Binding-site contacts:
Ligand atom C28 contacts residue LEU48 of chain 1.A at 3.8 Å (hydrophobic).
Ligand atom C37 contacts residue ASN44 of chain 1.A at 3.7 Å.
Ligand atom O14 contacts residue MET51 of chain 1.A at 3.5 Å.
Ligand atom C26 contacts residue MET51 of chain 1.A at 3.8 Å (hydrophobic).
Ligand atom C16 contacts residue SER93 of chain 1.A at 3.2 Å.
Ligand atom C19 contacts residue TRP215 of chain 1.A at 3.8 Å (hydrophobic).
Ligand atom C27 contacts residue SER93 of chain 1.A at 3.4 Å.
Ligand atom C36 contacts residue ILE47 of chain 1.A at 3.8 Å (hydrophobic).
Ligand atom N6 contacts residue SER93 of chain 1.A at 3.5 Å (h-bond).
Ligand atom O22 contacts residue MET211 of chain 1.A at 3.5 Å.
Ligand atom C32 contacts residue MET211 of chain 1.A at 3.8 Å (hydrophobic).
Ligand atom C12 contacts residue MET126 of chain 1.A at 3.8 Å (hydrophobic).
Ligand atom C24 contacts residue HIS55 of chain 1.A at 3.8 Å.
Ligand atom C37 contacts residue SER116 of chain 1.A at 3.7 Å.
Ligand atom C31 contacts residue MET89 of chain 1.A at 3.7 Å (hydrophobic).
Ligand atom C28 contacts residue MET89 of chain 1.A at 3.6 Å (hydrophobic).
Ligand atom C27 contacts residue ILE96 of chain 1.A at 3.8 Å (hydrophobic).
Ligand atom C34 contacts residue SER93 of chain 1.A at 3.6 Å.
Ligand atom C32 contacts residue HIS208 of chain 1.A at 3.6 Å.
Ligand atom C25 contacts residue MET51 of chain 1.A at 3.6 Å (hydrophobic).
Ligand atom C31 contacts residue PHE90 of chain 1.A at 3.6 Å (hydrophobic).
Ligand atom C31 contacts residue SER93 of chain 1.A at 3.1 Å.
Ligand atom C35 contacts residue SER116 of chain 1.A at 3.8 Å.
Ligand atom C36 contacts residue ASN44 of chain 1.A at 3.5 Å.
Ligand atom C23 contacts residue SER93 of chain 1.A at 3.6 Å.
Ligand atom C23 contacts residue TYR130 of chain 1.A at 3.6 Å (hydrophobic).
Ligand atom N3 contacts residue TYR130 of chain 1.A at 2.8 Å (h-bond).
Ligand atom C9 contacts residue TYR130 of chain 1.A at 3.6 Å (hydrophobic).
Ligand atom O20 contacts residue SER93 of chain 1.A at 3.1 Å (h-bond).
Ligand atom C34 contacts residue ILE113 of chain 1.A at 3.7 Å (hydrophobic).
Ligand atom C26 contacts residue HIS55 of chain 1.A at 3.8 Å.
Ligand atom C21 contacts residue ILE34 of chain 1.A at 3.8 Å (hydrophobic).
Ligand atom C26 contacts residue MET89 of chain 1.A at 3.7 Å (hydrophobic).
Ligand atom C18 contacts residue LEU48 of chain 1.A at 3.8 Å (hydrophobic).
Ligand atom O22 contacts residue ILE118 of chain 1.A at 3.4 Å.
Ligand atom C10 contacts residue SER93 of chain 1.A at 3.3 Å.
Ligand atom C1 contacts residue TYR130 of chain 1.A at 3.7 Å (hydrophobic).
Ligand atom C16 contacts residue MET51 of chain 1.A at 3.7 Å (hydrophobic).
Ligand atom C13 contacts residue LEU48 of chain 1.A at 3.7 Å (hydrophobic).
Ligand atom C23 contacts residue ILE113 of chain 1.A at 3.6 Å (hydrophobic).

Sequence of chain 1.A:
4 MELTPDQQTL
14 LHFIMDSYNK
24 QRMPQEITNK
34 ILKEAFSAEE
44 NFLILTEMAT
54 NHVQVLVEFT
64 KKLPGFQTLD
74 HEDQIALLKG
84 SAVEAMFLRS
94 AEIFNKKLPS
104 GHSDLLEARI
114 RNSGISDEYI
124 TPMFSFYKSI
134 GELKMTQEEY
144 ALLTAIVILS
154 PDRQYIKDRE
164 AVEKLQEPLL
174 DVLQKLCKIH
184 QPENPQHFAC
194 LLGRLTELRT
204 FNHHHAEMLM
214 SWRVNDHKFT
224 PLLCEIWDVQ

The protein below binds the small molecule below.
Small molecule (SMILES): COc1ccc(-c2nc3ccccc3n2[C@H](C(=O)Nc2c(C)cccc2C)C2CCCCC2)c(OC)c1